Sequence of chain 1.C:
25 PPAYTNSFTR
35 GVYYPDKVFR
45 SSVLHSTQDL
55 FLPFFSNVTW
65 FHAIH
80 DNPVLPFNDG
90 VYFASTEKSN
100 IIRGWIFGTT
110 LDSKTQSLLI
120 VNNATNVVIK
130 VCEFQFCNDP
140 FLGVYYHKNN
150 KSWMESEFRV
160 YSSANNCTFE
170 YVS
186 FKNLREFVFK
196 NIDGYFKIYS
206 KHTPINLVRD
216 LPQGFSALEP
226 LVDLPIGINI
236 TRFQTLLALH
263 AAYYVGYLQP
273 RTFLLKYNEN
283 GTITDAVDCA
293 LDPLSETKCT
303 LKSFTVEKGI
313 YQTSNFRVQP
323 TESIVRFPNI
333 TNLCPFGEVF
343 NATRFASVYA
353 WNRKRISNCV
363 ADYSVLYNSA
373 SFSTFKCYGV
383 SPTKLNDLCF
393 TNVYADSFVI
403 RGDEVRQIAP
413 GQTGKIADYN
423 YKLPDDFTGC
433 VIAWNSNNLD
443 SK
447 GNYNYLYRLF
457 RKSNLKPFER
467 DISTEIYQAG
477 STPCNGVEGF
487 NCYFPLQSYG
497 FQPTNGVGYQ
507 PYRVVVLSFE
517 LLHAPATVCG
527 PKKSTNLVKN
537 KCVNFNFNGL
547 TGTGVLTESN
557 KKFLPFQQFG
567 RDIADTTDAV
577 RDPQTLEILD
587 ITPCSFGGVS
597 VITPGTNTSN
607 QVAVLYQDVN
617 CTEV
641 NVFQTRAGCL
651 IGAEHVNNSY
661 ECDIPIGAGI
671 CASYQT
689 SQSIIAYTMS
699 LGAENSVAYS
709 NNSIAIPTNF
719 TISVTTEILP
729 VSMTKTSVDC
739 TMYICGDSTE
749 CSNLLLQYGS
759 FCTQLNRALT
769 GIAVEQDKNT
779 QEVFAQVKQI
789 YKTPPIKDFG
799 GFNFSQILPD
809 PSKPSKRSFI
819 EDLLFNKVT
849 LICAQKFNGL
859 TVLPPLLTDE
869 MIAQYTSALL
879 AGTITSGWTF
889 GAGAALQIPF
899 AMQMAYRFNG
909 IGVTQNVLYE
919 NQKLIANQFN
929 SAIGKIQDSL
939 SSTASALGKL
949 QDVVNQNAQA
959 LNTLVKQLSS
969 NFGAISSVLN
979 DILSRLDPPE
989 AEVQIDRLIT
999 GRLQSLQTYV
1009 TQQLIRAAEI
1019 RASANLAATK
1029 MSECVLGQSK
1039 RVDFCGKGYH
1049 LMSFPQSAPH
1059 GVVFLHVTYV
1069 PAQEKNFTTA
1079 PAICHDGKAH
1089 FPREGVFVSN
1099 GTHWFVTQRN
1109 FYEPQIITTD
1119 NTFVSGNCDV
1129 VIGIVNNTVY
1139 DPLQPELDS

Binding-site contacts:
Ligand atom O6 contacts residue ASN657 of chain 1.C at 3.8 Å.
Ligand atom C3 contacts residue ASN657 of chain 1.C at 3.8 Å.
Ligand atom O5 contacts residue ASN657 of chain 1.C at 1.9 Å (h-bond).
Ligand atom C2 contacts residue ASN657 of chain 1.C at 2.6 Å.
Ligand atom N2 contacts residue ASN657 of chain 1.C at 3.3 Å (h-bond).
Ligand atom C7 contacts residue ASN657 of chain 1.C at 3.4 Å.
Ligand atom C6 contacts residue ASN657 of chain 1.C at 4.2 Å.
Ligand atom C8 contacts residue HIS655 of chain 1.C at 4.3 Å.
Ligand atom C1 contacts residue ASN657 of chain 1.C at 1.4 Å.
Ligand atom C5 contacts residue ASN657 of chain 1.C at 3.3 Å.
Ligand atom C4 contacts residue ASN657 of chain 1.C at 4.0 Å.
Ligand atom O7 contacts residue ASN657 of chain 1.C at 2.9 Å (h-bond).

The small molecule below binds the protein below.
Small molecule (SMILES): CC(=O)N[C@@H]1[C@@H](O)[C@H](O)[C@@H](CO)O[C@H]1O